Sequence of chain 1.EB:
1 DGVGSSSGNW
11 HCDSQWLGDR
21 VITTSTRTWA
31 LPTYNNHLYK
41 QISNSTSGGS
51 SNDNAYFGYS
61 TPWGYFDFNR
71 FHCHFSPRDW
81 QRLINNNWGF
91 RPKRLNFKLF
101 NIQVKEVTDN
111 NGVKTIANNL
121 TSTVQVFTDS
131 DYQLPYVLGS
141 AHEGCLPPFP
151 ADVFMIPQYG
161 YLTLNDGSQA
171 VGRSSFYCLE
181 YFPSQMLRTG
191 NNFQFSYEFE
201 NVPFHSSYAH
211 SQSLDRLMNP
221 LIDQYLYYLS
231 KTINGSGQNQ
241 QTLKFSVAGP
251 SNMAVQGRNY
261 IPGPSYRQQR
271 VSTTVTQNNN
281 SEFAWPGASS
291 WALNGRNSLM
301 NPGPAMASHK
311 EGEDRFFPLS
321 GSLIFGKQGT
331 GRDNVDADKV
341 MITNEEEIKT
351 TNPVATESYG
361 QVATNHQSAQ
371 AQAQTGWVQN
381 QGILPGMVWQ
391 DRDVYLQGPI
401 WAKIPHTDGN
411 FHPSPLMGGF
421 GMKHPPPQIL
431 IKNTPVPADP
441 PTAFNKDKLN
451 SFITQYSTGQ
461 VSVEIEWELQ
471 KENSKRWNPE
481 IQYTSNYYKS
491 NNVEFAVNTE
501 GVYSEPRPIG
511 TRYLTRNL

Binding-site contacts:
Ligand atom C4 contacts residue TRP285 of chain 1.EB at 2.8 Å (hydrophobic).
Ligand atom O1 contacts residue ASN252 of chain 1.GB at 3.2 Å (h-bond).
Ligand atom C5 contacts residue TRP285 of chain 1.EB at 3.4 Å (hydrophobic).
Ligand atom C1 contacts residue ASN252 of chain 1.GB at 4.0 Å.
Ligand atom C2 contacts residue TRP285 of chain 1.EB at 3.4 Å (hydrophobic).
Ligand atom O6 contacts residue TRP285 of chain 1.EB at 3.6 Å (h-bond).
Ligand atom O1 contacts residue TRP285 of chain 1.EB at 3.6 Å.
Ligand atom C6 contacts residue TRP285 of chain 1.EB at 3.2 Å (hydrophobic).
Ligand atom O1 contacts residue VAL255 of chain 1.GB at 3.3 Å.
Ligand atom O2 contacts residue VAL255 of chain 1.GB at 4.4 Å.
Ligand atom O3 contacts residue TRP285 of chain 1.EB at 3.2 Å.
Ligand atom O5 contacts residue ASP53 of chain 1.EB at 4.1 Å.
Ligand atom O2 contacts residue TRP285 of chain 1.EB at 4.3 Å.
Ligand atom O1 contacts residue ALA254 of chain 1.GB at 3.8 Å.
Ligand atom O5 contacts residue TRP285 of chain 1.EB at 3.2 Å.
Ligand atom C1 contacts residue TRP285 of chain 1.EB at 3.9 Å (hydrophobic).
Ligand atom C6 contacts residue ASP53 of chain 1.EB at 3.6 Å.
Ligand atom C3 contacts residue TRP285 of chain 1.EB at 3.5 Å (hydrophobic).
Ligand atom C2 contacts residue ASN252 of chain 1.GB at 4.2 Å.
Ligand atom O4 contacts residue TRP285 of chain 1.EB at 1.4 Å.
Ligand atom O2 contacts residue ASN252 of chain 1.GB at 3.3 Å (h-bond).

Sequence of chain 1.GB:
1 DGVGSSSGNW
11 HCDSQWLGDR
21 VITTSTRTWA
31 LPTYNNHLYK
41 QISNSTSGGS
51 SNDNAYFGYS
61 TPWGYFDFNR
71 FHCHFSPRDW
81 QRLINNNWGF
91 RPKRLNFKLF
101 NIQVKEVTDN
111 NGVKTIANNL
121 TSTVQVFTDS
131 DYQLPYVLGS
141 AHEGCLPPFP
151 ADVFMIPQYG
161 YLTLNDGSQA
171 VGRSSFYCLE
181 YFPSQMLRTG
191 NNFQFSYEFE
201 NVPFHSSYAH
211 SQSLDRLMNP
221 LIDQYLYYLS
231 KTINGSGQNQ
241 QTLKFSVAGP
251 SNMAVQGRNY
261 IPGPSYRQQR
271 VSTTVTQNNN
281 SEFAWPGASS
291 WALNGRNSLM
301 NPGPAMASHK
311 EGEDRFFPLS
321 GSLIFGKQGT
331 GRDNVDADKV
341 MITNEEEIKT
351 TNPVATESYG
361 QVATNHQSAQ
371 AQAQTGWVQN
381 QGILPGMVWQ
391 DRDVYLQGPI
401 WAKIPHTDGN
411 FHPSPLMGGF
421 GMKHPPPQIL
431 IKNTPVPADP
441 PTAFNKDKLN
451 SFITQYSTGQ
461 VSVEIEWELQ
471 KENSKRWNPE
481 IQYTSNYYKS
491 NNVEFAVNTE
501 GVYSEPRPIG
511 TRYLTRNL

A small-molecule ligand and the protein it binds are described below.
Small molecule (SMILES): OC[C@H]1O[C@@H](O)[C@H](O)[C@@H](O)[C@H]1O